Binding-site contacts:
Ligand atom CH contacts residue ALA103 of chain 1.A at 3.8 Å (hydrophobic).
Ligand atom N contacts residue ASN102 of chain 1.A at 2.9 Å (h-bond).
Ligand atom CN contacts residue LEU122 of chain 1.A at 3.7 Å (hydrophobic).
Ligand atom CG2 contacts residue PHE60 of chain 1.A at 3.6 Å (hydrophobic).
Ligand atom C contacts residue PHE60 of chain 1.A at 3.5 Å (hydrophobic).
Ligand atom O contacts residue ALA103 of chain 1.A at 3.5 Å.
Ligand atom O contacts residue ARG55 of chain 1.A at 3.0 Å (salt-bridge).
Ligand atom CD1 contacts residue TRP121 of chain 1.A at 3.6 Å (hydrophobic).
Ligand atom O contacts residue TRP121 of chain 1.A at 2.9 Å (h-bond).
Ligand atom CB contacts residue PHE113 of chain 1.A at 3.8 Å (hydrophobic).
Ligand atom CG1 contacts residue GLN63 of chain 1.A at 3.5 Å.
Ligand atom CG2 contacts residue GLN111 of chain 1.A at 3.7 Å.
Ligand atom CG2 contacts residue PHE113 of chain 1.A at 3.9 Å (hydrophobic).
Ligand atom O contacts residue ASN102 of chain 1.A at 3.4 Å (h-bond).
Ligand atom O contacts residue PHE60 of chain 1.A at 3.1 Å.
Ligand atom C contacts residue ASN102 of chain 1.A at 3.5 Å.
Ligand atom CG1 contacts residue ARG55 of chain 1.A at 3.6 Å.
Ligand atom CB contacts residue PHE60 of chain 1.A at 3.9 Å (hydrophobic).
Ligand atom CN contacts residue HIS126 of chain 1.A at 3.2 Å.
Ligand atom CN contacts residue ARG55 of chain 1.A at 3.5 Å.
Ligand atom CG1 contacts residue THR73 of chain 1.A at 3.7 Å.
Ligand atom CG1 contacts residue PHE113 of chain 1.A at 3.4 Å (hydrophobic).
Ligand atom O contacts residue GLN63 of chain 1.A at 3.3 Å (h-bond).
Ligand atom CA contacts residue PHE60 of chain 1.A at 3.9 Å (hydrophobic).
Ligand atom CA contacts residue ASN102 of chain 1.A at 3.1 Å.
Ligand atom CG1 contacts residue GLN111 of chain 1.A at 3.4 Å.
Ligand atom CB contacts residue TRP121 of chain 1.A at 3.8 Å (hydrophobic).
Ligand atom CB contacts residue ASN102 of chain 1.A at 3.4 Å.
Ligand atom O contacts residue HIS126 of chain 1.A at 3.4 Å.
Ligand atom CD1 contacts residue ASN102 of chain 1.A at 3.5 Å.
Ligand atom CD2 contacts residue PHE60 of chain 1.A at 3.8 Å (hydrophobic).
Ligand atom CB contacts residue THR73 of chain 1.A at 3.9 Å.
Ligand atom O contacts residue ALA101 of chain 1.A at 3.6 Å.
Ligand atom CM contacts residue GLY72 of chain 1.A at 3.7 Å.
Ligand atom CN contacts residue ARG55 of chain 1.A at 3.6 Å.
Ligand atom CG2 contacts residue ALA101 of chain 1.A at 3.8 Å (hydrophobic).
Ligand atom CA contacts residue ARG55 of chain 1.A at 3.9 Å.
Ligand atom CG2 contacts residue MET61 of chain 1.A at 3.8 Å (hydrophobic).
Ligand atom CG1 contacts residue ALA101 of chain 1.A at 3.7 Å (hydrophobic).
Ligand atom CG2 contacts residue ASN102 of chain 1.A at 3.9 Å.

This protein binds this small molecule.
Small molecule (SMILES): C/C=C/C[C@@H](C)[C@@H](O)[C@H]1C(=O)N[C@@H](C(C)C)C(=O)N(C)[C@H](C)C(=O)N(C)[C@@H](CC(C)C)C(=O)N[C@@H](C(C)C)C(=O)N(C)[C@@H](CC(C)C)C(=O)N[C@@H](C)C(=O)N[C@H](C)C(=O)N(C)[C@@H](CC(C)C)C(=O)N(C)[C@@H](CC(C)C)C(=O)N(C)[C@@H](C(C)C)C(=O)N1C

Sequence of chain 1.A:
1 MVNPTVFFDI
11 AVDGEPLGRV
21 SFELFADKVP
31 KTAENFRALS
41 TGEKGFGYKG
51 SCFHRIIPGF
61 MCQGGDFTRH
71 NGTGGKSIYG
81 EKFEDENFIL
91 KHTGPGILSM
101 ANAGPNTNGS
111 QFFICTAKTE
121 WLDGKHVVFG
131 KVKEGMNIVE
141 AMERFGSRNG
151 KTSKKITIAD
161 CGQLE